Sequence of chain 1.B:
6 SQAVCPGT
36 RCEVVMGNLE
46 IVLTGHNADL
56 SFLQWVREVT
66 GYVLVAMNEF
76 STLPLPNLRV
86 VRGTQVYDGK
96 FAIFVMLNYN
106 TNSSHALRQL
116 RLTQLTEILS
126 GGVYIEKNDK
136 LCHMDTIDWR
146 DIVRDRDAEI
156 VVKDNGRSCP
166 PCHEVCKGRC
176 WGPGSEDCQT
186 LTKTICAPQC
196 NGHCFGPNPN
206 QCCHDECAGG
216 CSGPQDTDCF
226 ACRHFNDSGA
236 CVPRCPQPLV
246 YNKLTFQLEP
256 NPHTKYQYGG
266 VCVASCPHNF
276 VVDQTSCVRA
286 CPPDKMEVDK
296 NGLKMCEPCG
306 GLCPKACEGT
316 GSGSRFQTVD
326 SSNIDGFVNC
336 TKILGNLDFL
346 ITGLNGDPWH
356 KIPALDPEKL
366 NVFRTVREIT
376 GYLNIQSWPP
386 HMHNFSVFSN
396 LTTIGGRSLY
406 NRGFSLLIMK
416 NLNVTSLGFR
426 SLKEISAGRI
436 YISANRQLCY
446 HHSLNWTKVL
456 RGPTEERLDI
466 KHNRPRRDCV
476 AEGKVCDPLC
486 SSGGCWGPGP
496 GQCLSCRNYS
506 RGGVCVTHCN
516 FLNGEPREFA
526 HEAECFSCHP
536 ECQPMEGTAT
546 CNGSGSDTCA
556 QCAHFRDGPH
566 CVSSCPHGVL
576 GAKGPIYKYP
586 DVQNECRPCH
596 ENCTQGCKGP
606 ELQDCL

Binding-site contacts:
Ligand atom N2 contacts residue ASN547 of chain 1.B at 3.9 Å.
Ligand atom C3 contacts residue ASN547 of chain 1.B at 3.5 Å.
Ligand atom C8 contacts residue ALA555 of chain 1.B at 3.8 Å (hydrophobic).
Ligand atom O3 contacts residue ASN547 of chain 1.B at 3.8 Å.
Ligand atom C5 contacts residue ASN547 of chain 1.B at 3.5 Å.
Ligand atom C4 contacts residue ASN547 of chain 1.B at 3.7 Å.
Ligand atom C1 contacts residue ASN547 of chain 1.B at 1.5 Å.
Ligand atom C8 contacts residue THR553 of chain 1.B at 3.6 Å.
Ligand atom C2 contacts residue ASN547 of chain 1.B at 2.7 Å.
Ligand atom C8 contacts residue CYS554 of chain 1.B at 3.3 Å (hydrophobic).
Ligand atom O5 contacts residue ASN547 of chain 1.B at 2.4 Å (h-bond).
Ligand atom C7 contacts residue ASN547 of chain 1.B at 4.4 Å.
Ligand atom C8 contacts residue ASN547 of chain 1.B at 4.4 Å.
Ligand atom C7 contacts residue CYS554 of chain 1.B at 4.1 Å (hydrophobic).

This protein binds this small molecule.
Small molecule (SMILES): CC(=O)N[C@@H]1[C@@H](O)[C@H](O)[C@@H](CO)O[C@H]1O